Sequence of chain 1.A:
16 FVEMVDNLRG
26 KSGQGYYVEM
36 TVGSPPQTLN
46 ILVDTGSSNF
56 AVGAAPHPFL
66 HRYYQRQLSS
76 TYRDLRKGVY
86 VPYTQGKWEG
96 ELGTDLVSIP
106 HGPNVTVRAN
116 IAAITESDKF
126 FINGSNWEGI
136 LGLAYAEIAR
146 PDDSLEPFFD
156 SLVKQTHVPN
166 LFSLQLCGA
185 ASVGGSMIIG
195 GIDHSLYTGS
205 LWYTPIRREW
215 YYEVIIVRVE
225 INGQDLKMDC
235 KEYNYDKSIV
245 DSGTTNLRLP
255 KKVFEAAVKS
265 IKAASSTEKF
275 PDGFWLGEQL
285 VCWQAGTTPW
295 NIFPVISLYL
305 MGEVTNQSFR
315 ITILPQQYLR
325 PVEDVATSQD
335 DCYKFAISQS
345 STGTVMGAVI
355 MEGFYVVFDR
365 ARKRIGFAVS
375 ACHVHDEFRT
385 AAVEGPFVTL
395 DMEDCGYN

Binding-site contacts:
Ligand atom C16 contacts residue GLY247 of chain 1.A at 3.9 Å.
Ligand atom C2 contacts residue GLY247 of chain 1.A at 3.3 Å.
Ligand atom C4 contacts residue ASP245 of chain 1.A at 3.7 Å.
Ligand atom C19 contacts residue GLY30 of chain 1.A at 3.8 Å.
Ligand atom C11 contacts residue PHE125 of chain 1.A at 3.5 Å (hydrophobic).
Ligand atom C15 contacts residue GLY247 of chain 1.A at 4.0 Å.
Ligand atom C9 contacts residue ASP49 of chain 1.A at 3.6 Å.
Ligand atom C12 contacts residue PHE125 of chain 1.A at 3.4 Å (hydrophobic).
Ligand atom C21 contacts residue GLY247 of chain 1.A at 3.2 Å.
Ligand atom C4 contacts residue THR248 of chain 1.A at 3.4 Å.
Ligand atom C9 contacts residue ILE135 of chain 1.A at 3.8 Å (hydrophobic).
Ligand atom C13 contacts residue TRP132 of chain 1.A at 3.9 Å (hydrophobic).
Ligand atom C21 contacts residue LEU47 of chain 1.A at 3.8 Å (hydrophobic).
Ligand atom C6 contacts residue GLY247 of chain 1.A at 4.0 Å.
Ligand atom C19 contacts residue GLY28 of chain 1.A at 3.7 Å.
Ligand atom N20 contacts residue GLY30 of chain 1.A at 4.0 Å.
Ligand atom N8 contacts residue ASP49 of chain 1.A at 2.9 Å (salt-bridge).
Ligand atom C14 contacts residue LEU47 of chain 1.A at 3.9 Å (hydrophobic).
Ligand atom N1 contacts residue ASP245 of chain 1.A at 2.9 Å (salt-bridge).
Ligand atom C4 contacts residue GLY247 of chain 1.A at 3.8 Å.
Ligand atom C18 contacts residue GLY28 of chain 1.A at 3.6 Å.
Ligand atom C15 contacts residue LEU47 of chain 1.A at 4.0 Å (hydrophobic).
Ligand atom C18 contacts residue ILE127 of chain 1.A at 4.0 Å (hydrophobic).
Ligand atom N1 contacts residue ASP49 of chain 1.A at 2.8 Å (salt-bridge).
Ligand atom C7 contacts residue ASP49 of chain 1.A at 3.9 Å.
Ligand atom N1 contacts residue GLY247 of chain 1.A at 3.7 Å.
Ligand atom C19 contacts residue GLN29 of chain 1.A at 3.9 Å.
Ligand atom C17 contacts residue ILE127 of chain 1.A at 3.8 Å (hydrophobic).
Ligand atom N3 contacts residue GLY247 of chain 1.A at 3.4 Å (h-bond).
Ligand atom C13 contacts residue PHE125 of chain 1.A at 3.9 Å (hydrophobic).
Ligand atom C5 contacts residue GLY247 of chain 1.A at 4.1 Å.
Ligand atom C2 contacts residue ASP49 of chain 1.A at 4.0 Å.
Ligand atom C2 contacts residue ASP245 of chain 1.A at 3.4 Å.
Ligand atom C12 contacts residue TRP132 of chain 1.A at 4.0 Å (hydrophobic).
Ligand atom N3 contacts residue ASP245 of chain 1.A at 2.7 Å (salt-bridge).
Ligand atom N20 contacts residue GLY247 of chain 1.A at 3.5 Å (h-bond).
Ligand atom N3 contacts residue THR248 of chain 1.A at 3.2 Å (h-bond).
Ligand atom C7 contacts residue GLY247 of chain 1.A at 3.7 Å.
Ligand atom C9 contacts residue TYR88 of chain 1.A at 3.7 Å (hydrophobic).
Ligand atom N1 contacts residue GLY51 of chain 1.A at 3.6 Å.

A protein and the small-molecule ligand that binds it are described below.
Small molecule (SMILES): Nc1ncccc1NCc1cccc(-c2cccnc2)c1